Sequence of chain 1.A:
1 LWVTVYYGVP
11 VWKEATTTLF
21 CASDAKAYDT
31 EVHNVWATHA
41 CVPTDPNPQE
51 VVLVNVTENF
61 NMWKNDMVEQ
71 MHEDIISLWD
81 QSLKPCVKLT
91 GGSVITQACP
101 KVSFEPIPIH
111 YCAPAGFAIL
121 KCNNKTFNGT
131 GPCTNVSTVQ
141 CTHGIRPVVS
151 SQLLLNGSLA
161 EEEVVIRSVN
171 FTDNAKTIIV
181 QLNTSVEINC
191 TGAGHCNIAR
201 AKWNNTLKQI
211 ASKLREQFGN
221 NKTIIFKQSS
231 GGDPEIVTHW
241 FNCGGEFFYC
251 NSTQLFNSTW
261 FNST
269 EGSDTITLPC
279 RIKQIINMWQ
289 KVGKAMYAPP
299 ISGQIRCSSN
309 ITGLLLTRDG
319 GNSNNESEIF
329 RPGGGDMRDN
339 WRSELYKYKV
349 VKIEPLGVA

The small molecule below binds the protein below.
Small molecule (SMILES): CC(=O)N[C@@H]1[C@@H](O)[C@H](O)[C@@H](CO)O[C@H]1O

Binding-site contacts:
Ligand atom O7 contacts residue VAL148 of chain 1.A at 4.1 Å.
Ligand atom C2 contacts residue ASN156 of chain 1.A at 2.4 Å.
Ligand atom O6 contacts residue NAG1 of chain 1.O at 4.1 Å.
Ligand atom C5 contacts residue SER306 of chain 1.A at 3.6 Å.
Ligand atom C8 contacts residue ASN242 of chain 1.A at 3.5 Å.
Ligand atom C3 contacts residue ASN156 of chain 1.A at 3.8 Å.
Ligand atom C8 contacts residue PHE241 of chain 1.A at 4.3 Å (hydrophobic).
Ligand atom O6 contacts residue SER306 of chain 1.A at 4.3 Å.
Ligand atom C8 contacts residue VAL148 of chain 1.A at 3.6 Å (hydrophobic).
Ligand atom C1 contacts residue SER307 of chain 1.A at 3.6 Å.
Ligand atom O6 contacts residue GLU105 of chain 1.A at 3.8 Å.
Ligand atom N2 contacts residue ASN156 of chain 1.A at 2.8 Å (h-bond).
Ligand atom C6 contacts residue GLU105 of chain 1.A at 3.7 Å.
Ligand atom C6 contacts residue NAG1 of chain 1.O at 4.3 Å.
Ligand atom C1 contacts residue ASN156 of chain 1.A at 1.4 Å.
Ligand atom C4 contacts residue ASN156 of chain 1.A at 4.2 Å.
Ligand atom C2 contacts residue SER307 of chain 1.A at 3.5 Å.
Ligand atom C5 contacts residue NAG1 of chain 1.O at 4.0 Å.
Ligand atom O4 contacts residue GLU105 of chain 1.A at 2.9 Å (salt-bridge).
Ligand atom O7 contacts residue ASN156 of chain 1.A at 3.7 Å.
Ligand atom C8 contacts residue LEU155 of chain 1.A at 3.6 Å (hydrophobic).
Ligand atom O3 contacts residue GLU105 of chain 1.A at 4.1 Å.
Ligand atom O4 contacts residue SER306 of chain 1.A at 3.7 Å.
Ligand atom C7 contacts residue ASN156 of chain 1.A at 3.4 Å.
Ligand atom C5 contacts residue GLU105 of chain 1.A at 4.0 Å.
Ligand atom N2 contacts residue SER307 of chain 1.A at 3.0 Å (h-bond).
Ligand atom O7 contacts residue PRO106 of chain 1.A at 3.5 Å.
Ligand atom C3 contacts residue SER306 of chain 1.A at 4.1 Å.
Ligand atom C3 contacts residue SER307 of chain 1.A at 3.6 Å.
Ligand atom O3 contacts residue CYS305 of chain 1.A at 4.0 Å.
Ligand atom C3 contacts residue GLU105 of chain 1.A at 4.2 Å.
Ligand atom C8 contacts residue SER307 of chain 1.A at 4.2 Å.
Ligand atom C7 contacts residue VAL148 of chain 1.A at 4.1 Å (hydrophobic).
Ligand atom O5 contacts residue ASN156 of chain 1.A at 2.4 Å (h-bond).
Ligand atom C5 contacts residue ASN156 of chain 1.A at 3.7 Å.
Ligand atom C7 contacts residue SER307 of chain 1.A at 4.0 Å.
Ligand atom C7 contacts residue ASN242 of chain 1.A at 4.0 Å.
Ligand atom O7 contacts residue ASN242 of chain 1.A at 4.2 Å.
Ligand atom C4 contacts residue GLU105 of chain 1.A at 3.1 Å.
Ligand atom C4 contacts residue SER306 of chain 1.A at 4.0 Å.